Binding-site contacts:
Ligand atom S08 contacts residue GLY36 of chain 4.A at 3.6 Å.
Ligand atom C02 contacts residue ARG292 of chain 1.A at 3.1 Å.
Ligand atom C11 contacts residue TRP489 of chain 1.A at 3.5 Å (hydrophobic).
Ligand atom C04 contacts residue ARG292 of chain 1.A at 3.3 Å.
Ligand atom C13 contacts residue PHE121 of chain 4.A at 3.5 Å (hydrophobic).
Ligand atom N10 contacts residue TRP489 of chain 1.A at 3.5 Å.
Ligand atom CL01 contacts residue MET115 of chain 4.A at 3.5 Å.
Ligand atom O05 contacts residue ARG292 of chain 1.A at 2.6 Å (salt-bridge).
Ligand atom C19 contacts residue PHE121 of chain 4.A at 3.7 Å (hydrophobic).
Ligand atom N18 contacts residue TRP489 of chain 1.A at 3.4 Å.
Ligand atom O12 contacts residue MET266 of chain 1.A at 3.7 Å.
Ligand atom C15 contacts residue TRP489 of chain 1.A at 3.3 Å (hydrophobic).
Ligand atom C04 contacts residue SER568 of chain 1.A at 3.3 Å.
Ligand atom C14 contacts residue TRP489 of chain 1.A at 3.5 Å (hydrophobic).
Ligand atom O12 contacts residue PHE121 of chain 4.A at 3.3 Å.
Ligand atom O16 contacts residue MET485 of chain 1.A at 3.2 Å.
Ligand atom O05 contacts residue SER568 of chain 1.A at 2.4 Å (h-bond).
Ligand atom C13 contacts residue ARG292 of chain 1.A at 3.8 Å.
Ligand atom O16 contacts residue TRP489 of chain 1.A at 3.2 Å (h-bond).
Ligand atom O12 contacts residue ARG292 of chain 1.A at 2.9 Å (salt-bridge).
Ligand atom C09 contacts residue TRP489 of chain 1.A at 3.3 Å (hydrophobic).
Ligand atom C21 contacts residue ARG292 of chain 1.A at 3.9 Å.
Ligand atom C21 contacts residue VAL111 of chain 4.A at 3.7 Å (hydrophobic).
Ligand atom O05 contacts residue TRP489 of chain 1.A at 3.9 Å.
Ligand atom S08 contacts residue TRP489 of chain 1.A at 3.7 Å.
Ligand atom C11 contacts residue PHE121 of chain 4.A at 3.4 Å (hydrophobic).
Ligand atom C03 contacts residue ARG292 of chain 1.A at 3.2 Å.
Ligand atom C17 contacts residue GLY36 of chain 4.A at 3.8 Å.
Ligand atom C13 contacts residue MET266 of chain 1.A at 3.9 Å (hydrophobic).
Ligand atom N10 contacts residue PHE121 of chain 4.A at 3.6 Å.
Ligand atom C09 contacts residue GLY36 of chain 4.A at 3.9 Å.
Ligand atom C20 contacts residue PHE121 of chain 4.A at 3.1 Å (hydrophobic).
Ligand atom CL01 contacts residue PRO112 of chain 4.A at 3.5 Å.
Ligand atom O06 contacts residue SER568 of chain 1.A at 3.6 Å (h-bond).
Ligand atom O06 contacts residue LYS171 of chain 4.A at 3.2 Å.
Ligand atom C17 contacts residue VAL486 of chain 1.A at 3.9 Å (hydrophobic).
Ligand atom CL01 contacts residue ARG292 of chain 1.A at 3.3 Å.
Ligand atom C21 contacts residue PHE121 of chain 4.A at 3.2 Å (hydrophobic).
Ligand atom C13 contacts residue FAD1 of chain 1.C at 3.4 Å.
Ligand atom N18 contacts residue GLY36 of chain 4.A at 3.5 Å.

The protein below binds the small molecule below.
Small molecule (SMILES): COc1cc(OC)nc(Sc2cccc(Cl)c2C(=O)O)n1

Sequence of chain 1.A:
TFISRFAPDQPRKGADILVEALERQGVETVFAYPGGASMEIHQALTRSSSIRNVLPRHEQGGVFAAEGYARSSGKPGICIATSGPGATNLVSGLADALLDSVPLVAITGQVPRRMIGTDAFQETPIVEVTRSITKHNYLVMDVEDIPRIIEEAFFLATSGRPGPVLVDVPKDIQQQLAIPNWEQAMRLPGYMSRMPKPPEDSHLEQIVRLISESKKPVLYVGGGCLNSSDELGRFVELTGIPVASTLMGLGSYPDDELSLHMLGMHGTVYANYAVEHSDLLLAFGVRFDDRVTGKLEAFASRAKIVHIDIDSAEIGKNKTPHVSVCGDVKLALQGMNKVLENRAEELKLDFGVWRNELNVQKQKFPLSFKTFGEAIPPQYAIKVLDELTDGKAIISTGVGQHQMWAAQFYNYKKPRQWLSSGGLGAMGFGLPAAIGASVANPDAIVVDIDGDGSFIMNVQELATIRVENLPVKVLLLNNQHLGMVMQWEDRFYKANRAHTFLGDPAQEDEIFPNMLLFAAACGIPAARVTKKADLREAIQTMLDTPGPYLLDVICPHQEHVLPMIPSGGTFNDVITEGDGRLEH

Sequence of chain 4.A:
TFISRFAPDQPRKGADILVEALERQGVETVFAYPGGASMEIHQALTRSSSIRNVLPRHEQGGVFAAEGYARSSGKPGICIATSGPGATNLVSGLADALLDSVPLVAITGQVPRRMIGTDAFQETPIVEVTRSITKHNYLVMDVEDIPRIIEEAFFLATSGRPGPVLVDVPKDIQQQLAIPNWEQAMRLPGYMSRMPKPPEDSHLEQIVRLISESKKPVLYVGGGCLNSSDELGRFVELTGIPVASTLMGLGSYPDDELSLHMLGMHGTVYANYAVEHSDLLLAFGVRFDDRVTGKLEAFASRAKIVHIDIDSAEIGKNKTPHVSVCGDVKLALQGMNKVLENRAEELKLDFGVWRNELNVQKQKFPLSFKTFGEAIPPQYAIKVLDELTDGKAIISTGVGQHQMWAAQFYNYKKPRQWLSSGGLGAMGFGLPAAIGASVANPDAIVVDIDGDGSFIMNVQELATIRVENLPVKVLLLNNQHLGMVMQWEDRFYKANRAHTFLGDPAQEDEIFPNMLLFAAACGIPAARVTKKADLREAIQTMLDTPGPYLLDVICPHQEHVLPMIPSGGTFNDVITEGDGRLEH